Sequence of chain 1.A:
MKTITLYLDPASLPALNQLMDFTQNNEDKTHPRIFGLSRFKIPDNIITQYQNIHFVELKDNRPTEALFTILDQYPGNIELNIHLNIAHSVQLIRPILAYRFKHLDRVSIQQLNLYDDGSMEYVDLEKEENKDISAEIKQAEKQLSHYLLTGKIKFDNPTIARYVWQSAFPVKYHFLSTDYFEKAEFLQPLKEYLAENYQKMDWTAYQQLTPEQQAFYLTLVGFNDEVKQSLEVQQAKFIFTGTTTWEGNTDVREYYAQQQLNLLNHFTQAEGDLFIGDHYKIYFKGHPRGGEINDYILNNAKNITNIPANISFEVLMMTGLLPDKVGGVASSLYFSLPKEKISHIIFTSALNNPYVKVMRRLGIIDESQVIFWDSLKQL

Binding-site contacts:
Ligand atom C4 contacts residue HIS88 of chain 1.A at 3.9 Å.
Ligand atom O3 contacts residue HIS88 of chain 1.A at 3.2 Å (h-bond).
Ligand atom C3 contacts residue TRP246 of chain 1.A at 4.2 Å (hydrophobic).
Ligand atom C5 contacts residue TRP246 of chain 1.A at 3.9 Å (hydrophobic).
Ligand atom O3 contacts residue MET120 of chain 1.A at 2.9 Å.
Ligand atom C3 contacts residue CSF1 of chain 1.C at 3.0 Å.
Ligand atom O6 contacts residue PRO10 of chain 1.A at 3.3 Å (h-bond).
Ligand atom C6 contacts residue ARG39 of chain 1.A at 3.1 Å.
Ligand atom O6 contacts residue TRP246 of chain 1.A at 4.1 Å.
Ligand atom C2 contacts residue ARG289 of chain 1.A at 3.6 Å.
Ligand atom C2 contacts residue HIS88 of chain 1.A at 3.7 Å.
Ligand atom C3 contacts residue ASP117 of chain 1.A at 3.9 Å.
Ligand atom O4 contacts residue CSF1 of chain 1.C at 3.6 Å.
Ligand atom C5 contacts residue TRP246 of chain 1.A at 4.1 Å (hydrophobic).
Ligand atom O4 contacts residue ALA11 of chain 1.A at 3.6 Å.
Ligand atom C6 contacts residue ALA11 of chain 1.A at 3.7 Å (hydrophobic).
Ligand atom O6 contacts residue ARG39 of chain 1.A at 2.7 Å (salt-bridge).
Ligand atom C3 contacts residue ARG289 of chain 1.A at 4.0 Å.
Ligand atom O2 contacts residue MET120 of chain 1.A at 4.2 Å.
Ligand atom C2 contacts residue TRP246 of chain 1.A at 4.2 Å (hydrophobic).
Ligand atom O4 contacts residue ASP117 of chain 1.A at 2.6 Å (salt-bridge).
Ligand atom O4 contacts residue HIS88 of chain 1.A at 2.9 Å (h-bond).
Ligand atom O2 contacts residue TRP246 of chain 1.A at 4.2 Å.
Ligand atom C3 contacts residue HIS88 of chain 1.A at 3.8 Å.
Ligand atom O3 contacts residue CSF1 of chain 1.C at 3.1 Å.
Ligand atom C4 contacts residue TRP246 of chain 1.A at 3.8 Å (hydrophobic).
Ligand atom C4 contacts residue CSF1 of chain 1.C at 2.8 Å.
Ligand atom C1 contacts residue TRP246 of chain 1.A at 3.9 Å (hydrophobic).
Ligand atom O5 contacts residue TRP246 of chain 1.A at 3.8 Å.
Ligand atom C5 contacts residue CSF1 of chain 1.C at 3.9 Å.
Ligand atom C5 contacts residue ARG39 of chain 1.A at 3.7 Å.
Ligand atom O3 contacts residue ARG289 of chain 1.A at 3.0 Å (salt-bridge).
Ligand atom C6 contacts residue PRO10 of chain 1.A at 3.4 Å (hydrophobic).
Ligand atom O6 contacts residue ARG289 of chain 1.A at 2.8 Å (salt-bridge).
Ligand atom C4 contacts residue ALA11 of chain 1.A at 4.1 Å (hydrophobic).
Ligand atom C4 contacts residue ASP117 of chain 1.A at 3.4 Å.
Ligand atom C6 contacts residue TRP246 of chain 1.A at 3.8 Å (hydrophobic).
Ligand atom O3 contacts residue TRP246 of chain 1.A at 3.6 Å.
Ligand atom O3 contacts residue ASP117 of chain 1.A at 3.0 Å (salt-bridge).
Ligand atom O2 contacts residue ARG289 of chain 1.A at 2.8 Å (salt-bridge).

This protein binds this small molecule.
Small molecule (SMILES): OC[C@H]1O[C@@H](O[C@H]2[C@H](O)[C@@H](O)[C@@H](O)O[C@@H]2CO)[C@H](O)[C@@H](O)[C@H]1O